Sequence of chain 1.B:
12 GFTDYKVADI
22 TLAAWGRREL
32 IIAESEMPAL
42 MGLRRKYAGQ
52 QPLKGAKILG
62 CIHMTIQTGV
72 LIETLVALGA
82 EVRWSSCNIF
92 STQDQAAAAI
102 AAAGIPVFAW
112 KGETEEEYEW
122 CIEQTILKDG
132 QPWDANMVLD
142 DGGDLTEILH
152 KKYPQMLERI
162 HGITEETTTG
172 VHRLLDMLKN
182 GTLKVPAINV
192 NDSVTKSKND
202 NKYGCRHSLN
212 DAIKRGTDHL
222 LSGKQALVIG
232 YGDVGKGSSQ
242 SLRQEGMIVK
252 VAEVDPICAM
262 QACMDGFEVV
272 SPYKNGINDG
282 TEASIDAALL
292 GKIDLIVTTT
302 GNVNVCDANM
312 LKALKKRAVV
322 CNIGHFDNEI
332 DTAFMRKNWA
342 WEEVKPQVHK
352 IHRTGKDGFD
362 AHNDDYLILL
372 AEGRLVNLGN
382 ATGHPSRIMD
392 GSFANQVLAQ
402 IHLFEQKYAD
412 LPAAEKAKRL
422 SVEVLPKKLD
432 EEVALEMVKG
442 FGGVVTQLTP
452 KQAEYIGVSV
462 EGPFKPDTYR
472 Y

Sequence of chain 1.C:
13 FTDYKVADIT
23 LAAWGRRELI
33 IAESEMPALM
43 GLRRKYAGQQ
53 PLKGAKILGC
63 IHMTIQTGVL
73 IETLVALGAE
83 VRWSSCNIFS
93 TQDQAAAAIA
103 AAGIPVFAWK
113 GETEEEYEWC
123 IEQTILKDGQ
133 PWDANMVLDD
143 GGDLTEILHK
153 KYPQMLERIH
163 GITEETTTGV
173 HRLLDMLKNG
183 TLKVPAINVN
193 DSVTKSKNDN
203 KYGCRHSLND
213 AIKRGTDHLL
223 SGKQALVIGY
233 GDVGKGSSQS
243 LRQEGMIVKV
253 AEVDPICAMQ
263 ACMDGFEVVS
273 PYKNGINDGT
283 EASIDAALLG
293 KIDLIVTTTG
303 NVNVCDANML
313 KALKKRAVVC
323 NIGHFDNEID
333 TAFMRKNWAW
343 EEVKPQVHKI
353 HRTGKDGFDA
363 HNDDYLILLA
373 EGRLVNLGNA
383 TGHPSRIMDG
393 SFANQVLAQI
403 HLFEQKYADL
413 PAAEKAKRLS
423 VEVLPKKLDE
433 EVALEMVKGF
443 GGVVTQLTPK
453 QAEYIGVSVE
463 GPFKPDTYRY

This protein binds this small molecule.
Small molecule (SMILES): OC1C[C@H]2CC[C@@H](C1)N2Cc1ccccc1

Binding-site contacts:
Ligand atom C5 contacts residue TYR456 of chain 1.C at 4.0 Å (hydrophobic).
Ligand atom C10 contacts residue TYR456 of chain 1.C at 3.6 Å (hydrophobic).
Ligand atom C6 contacts residue ARG174 of chain 1.B at 4.2 Å.
Ligand atom C2 contacts residue ARG174 of chain 1.B at 3.8 Å.
Ligand atom C10 contacts residue ASN329 of chain 1.B at 4.1 Å.
Ligand atom C6 contacts residue PHE327 of chain 1.B at 3.8 Å (hydrophobic).
Ligand atom C4 contacts residue ARG174 of chain 1.B at 4.0 Å.
Ligand atom C8 contacts residue PHE327 of chain 1.B at 3.7 Å (hydrophobic).
Ligand atom O contacts residue ASN329 of chain 1.B at 4.2 Å.
Ligand atom C11 contacts residue TYR456 of chain 1.C at 4.0 Å (hydrophobic).
Ligand atom C4 contacts residue PHE327 of chain 1.B at 3.6 Å (hydrophobic).
Ligand atom C3 contacts residue PHE327 of chain 1.B at 4.1 Å (hydrophobic).
Ligand atom C3 contacts residue ARG174 of chain 1.B at 3.9 Å.
Ligand atom C4 contacts residue TYR456 of chain 1.C at 3.8 Å (hydrophobic).
Ligand atom C3 contacts residue TYR456 of chain 1.C at 4.5 Å (hydrophobic).
Ligand atom C contacts residue ARG174 of chain 1.B at 3.7 Å.
Ligand atom C1 contacts residue ARG174 of chain 1.B at 3.8 Å.
Ligand atom C5 contacts residue ARG174 of chain 1.B at 3.8 Å.
Ligand atom C9 contacts residue ASN329 of chain 1.B at 3.9 Å.
Ligand atom C9 contacts residue PHE327 of chain 1.B at 3.7 Å (hydrophobic).
Ligand atom C9 contacts residue TYR456 of chain 1.C at 3.9 Å (hydrophobic).
Ligand atom C11 contacts residue ASN329 of chain 1.B at 3.9 Å.